Sequence of chain 1.B:
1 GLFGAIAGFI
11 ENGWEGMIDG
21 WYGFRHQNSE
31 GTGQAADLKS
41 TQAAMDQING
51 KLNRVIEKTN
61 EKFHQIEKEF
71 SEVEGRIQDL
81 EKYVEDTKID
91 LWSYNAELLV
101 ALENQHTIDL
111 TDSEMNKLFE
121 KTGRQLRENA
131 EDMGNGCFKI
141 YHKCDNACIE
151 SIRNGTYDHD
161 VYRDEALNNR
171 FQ

Binding-site contacts:
Ligand atom C4 contacts residue ASN277 of chain 1.A at 4.3 Å.
Ligand atom C1 contacts residue ASN290 of chain 1.A at 4.2 Å.
Ligand atom C7 contacts residue VAL289 of chain 1.A at 4.4 Å (hydrophobic).
Ligand atom N2 contacts residue VAL289 of chain 1.A at 3.6 Å.
Ligand atom O7 contacts residue ASN277 of chain 1.A at 2.9 Å (h-bond).
Ligand atom C2 contacts residue ASN277 of chain 1.A at 2.5 Å.
Ligand atom O5 contacts residue ASN277 of chain 1.A at 2.4 Å (h-bond).
Ligand atom C5 contacts residue ASN290 of chain 1.A at 3.8 Å.
Ligand atom C8 contacts residue SER37 of chain 1.A at 3.5 Å.
Ligand atom O7 contacts residue LYS291 of chain 1.A at 4.3 Å.
Ligand atom C2 contacts residue VAL289 of chain 1.A at 4.0 Å (hydrophobic).
Ligand atom C3 contacts residue ASN277 of chain 1.A at 3.8 Å.
Ligand atom C1 contacts residue VAL289 of chain 1.A at 3.6 Å (hydrophobic).
Ligand atom C8 contacts residue VAL289 of chain 1.A at 4.2 Å (hydrophobic).
Ligand atom O5 contacts residue VAL289 of chain 1.A at 4.4 Å.
Ligand atom C5 contacts residue VAL289 of chain 1.A at 4.3 Å (hydrophobic).
Ligand atom C6 contacts residue ASN290 of chain 1.A at 3.7 Å.
Ligand atom O5 contacts residue ASN290 of chain 1.A at 3.8 Å.
Ligand atom C8 contacts residue ASN277 of chain 1.A at 4.3 Å.
Ligand atom C1 contacts residue ASN277 of chain 1.A at 1.4 Å.
Ligand atom C6 contacts residue GLU69 of chain 1.B at 4.4 Å.
Ligand atom N2 contacts residue ASN277 of chain 1.A at 3.0 Å (h-bond).
Ligand atom C5 contacts residue ASN277 of chain 1.A at 3.6 Å.
Ligand atom C8 contacts residue LYS291 of chain 1.A at 4.1 Å.
Ligand atom C8 contacts residue GLU69 of chain 1.B at 3.7 Å.
Ligand atom C7 contacts residue ASN277 of chain 1.A at 3.1 Å.
Ligand atom C3 contacts residue VAL289 of chain 1.A at 4.1 Å (hydrophobic).
Ligand atom O6 contacts residue ASN290 of chain 1.A at 4.5 Å.

Sequence of chain 1.A:
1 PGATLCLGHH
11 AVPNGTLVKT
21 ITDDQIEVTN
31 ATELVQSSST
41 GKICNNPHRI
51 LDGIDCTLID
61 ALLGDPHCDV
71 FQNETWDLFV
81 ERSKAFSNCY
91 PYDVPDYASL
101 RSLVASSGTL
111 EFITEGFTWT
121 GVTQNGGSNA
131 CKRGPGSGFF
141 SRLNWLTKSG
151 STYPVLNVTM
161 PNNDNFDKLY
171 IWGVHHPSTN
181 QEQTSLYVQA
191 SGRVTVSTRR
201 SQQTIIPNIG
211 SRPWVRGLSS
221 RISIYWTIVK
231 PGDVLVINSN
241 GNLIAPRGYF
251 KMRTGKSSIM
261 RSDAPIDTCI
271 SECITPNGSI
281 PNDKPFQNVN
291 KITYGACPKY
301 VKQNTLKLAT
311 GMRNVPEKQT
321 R

The small molecule below binds the protein below.
Small molecule (SMILES): CC(=O)N[C@H]1[C@H](O[C@H]2[C@H](O)[C@@H](NC(C)=O)CO[C@@H]2CO)O[C@H](CO)[C@@H](O)[C@@H]1O